Sequence of chain 1.E:
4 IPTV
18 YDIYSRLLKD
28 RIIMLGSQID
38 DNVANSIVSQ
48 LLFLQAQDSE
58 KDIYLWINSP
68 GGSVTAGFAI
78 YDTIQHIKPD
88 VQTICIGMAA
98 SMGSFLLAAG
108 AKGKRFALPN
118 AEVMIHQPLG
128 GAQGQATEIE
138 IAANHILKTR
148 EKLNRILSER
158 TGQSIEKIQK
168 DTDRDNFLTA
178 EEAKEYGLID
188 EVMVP

A protein and the small-molecule ligand that binds it are described below.
Small molecule (SMILES): C[C@H]1C(=O)N(Cc2cccc3ccccc23)C[C@@H]2N(C(=O)NCc3ccc(F)cc3)CCC(=O)N21

Sequence of chain 1.F:
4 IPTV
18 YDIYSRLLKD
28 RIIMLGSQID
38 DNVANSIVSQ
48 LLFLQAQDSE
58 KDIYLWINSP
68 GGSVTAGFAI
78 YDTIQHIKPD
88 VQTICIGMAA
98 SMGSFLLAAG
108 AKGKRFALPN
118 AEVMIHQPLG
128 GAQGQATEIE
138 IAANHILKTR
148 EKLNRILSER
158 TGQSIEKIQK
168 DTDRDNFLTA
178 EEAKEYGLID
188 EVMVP

Binding-site contacts:
Ligand atom C07 contacts residue ILE91 of chain 1.E at 3.2 Å (hydrophobic).
Ligand atom C16 contacts residue TRP63 of chain 1.E at 3.7 Å (hydrophobic).
Ligand atom C14 contacts residue ILE93 of chain 1.E at 3.7 Å (hydrophobic).
Ligand atom C15 contacts residue LEU49 of chain 1.F at 3.7 Å (hydrophobic).
Ligand atom C29 contacts residue ALA53 of chain 1.F at 3.5 Å (hydrophobic).
Ligand atom F33 contacts residue ARG23 of chain 1.E at 3.4 Å.
Ligand atom C28 contacts residue ASP27 of chain 1.E at 3.7 Å.
Ligand atom C17 contacts residue TRP63 of chain 1.E at 3.8 Å (hydrophobic).
Ligand atom C35 contacts residue LEU49 of chain 1.F at 3.7 Å (hydrophobic).
Ligand atom C22 contacts residue TYR61 of chain 1.E at 3.7 Å (hydrophobic).
Ligand atom C23 contacts residue TYR61 of chain 1.E at 3.6 Å (hydrophobic).
Ligand atom O24 contacts residue TYR61 of chain 1.E at 3.2 Å (h-bond).
Ligand atom C28 contacts residue ALA53 of chain 1.F at 3.9 Å (hydrophobic).
Ligand atom C25 contacts residue ILE29 of chain 1.E at 3.9 Å (hydrophobic).
Ligand atom F33 contacts residue LEU24 of chain 1.E at 3.2 Å.
Ligand atom C30 contacts residue ALA53 of chain 1.F at 3.6 Å (hydrophobic).
Ligand atom O19 contacts residue MET190 of chain 1.E at 3.0 Å.
Ligand atom C31 contacts residue ARG23 of chain 1.E at 3.5 Å.
Ligand atom O26 contacts residue LEU49 of chain 1.F at 3.7 Å.
Ligand atom C16 contacts residue LEU49 of chain 1.F at 3.7 Å (hydrophobic).
Ligand atom C12 contacts residue HIS83 of chain 1.F at 3.5 Å.
Ligand atom C18 contacts residue TYR61 of chain 1.E at 3.8 Å (hydrophobic).
Ligand atom C29 contacts residue ASP27 of chain 1.E at 3.8 Å.
Ligand atom C35 contacts residue ALA53 of chain 1.F at 3.8 Å (hydrophobic).
Ligand atom C15 contacts residue ILE93 of chain 1.E at 3.7 Å (hydrophobic).
Ligand atom C21 contacts residue ILE29 of chain 1.E at 3.7 Å (hydrophobic).
Ligand atom C13 contacts residue ILE93 of chain 1.E at 3.9 Å (hydrophobic).
Ligand atom N03 contacts residue TYR61 of chain 1.E at 3.9 Å.
Ligand atom N20 contacts residue ILE29 of chain 1.E at 3.7 Å.
Ligand atom C34 contacts residue LEU24 of chain 1.E at 3.7 Å (hydrophobic).
Ligand atom C13 contacts residue LEU49 of chain 1.F at 3.7 Å (hydrophobic).
Ligand atom C31 contacts residue ALA53 of chain 1.F at 3.9 Å (hydrophobic).
Ligand atom C31 contacts residue ASP27 of chain 1.E at 3.5 Å.
Ligand atom C30 contacts residue ASP27 of chain 1.E at 3.1 Å.
Ligand atom N06 contacts residue TYR61 of chain 1.E at 3.7 Å.
Ligand atom C32 contacts residue LEU24 of chain 1.E at 3.9 Å (hydrophobic).
Ligand atom F33 contacts residue PHE50 of chain 1.F at 3.3 Å.
Ligand atom C11 contacts residue HIS83 of chain 1.F at 3.4 Å.
Ligand atom C14 contacts residue LEU49 of chain 1.F at 3.7 Å (hydrophobic).
Ligand atom C21 contacts residue TYR61 of chain 1.E at 3.9 Å (hydrophobic).